This protein binds this small molecule.
Small molecule (SMILES): Cc1cc(CCCOc2c(C)cc(-c3noc(C(F)(F)F)n3)cc2C)on1

Sequence of chain 17.A:
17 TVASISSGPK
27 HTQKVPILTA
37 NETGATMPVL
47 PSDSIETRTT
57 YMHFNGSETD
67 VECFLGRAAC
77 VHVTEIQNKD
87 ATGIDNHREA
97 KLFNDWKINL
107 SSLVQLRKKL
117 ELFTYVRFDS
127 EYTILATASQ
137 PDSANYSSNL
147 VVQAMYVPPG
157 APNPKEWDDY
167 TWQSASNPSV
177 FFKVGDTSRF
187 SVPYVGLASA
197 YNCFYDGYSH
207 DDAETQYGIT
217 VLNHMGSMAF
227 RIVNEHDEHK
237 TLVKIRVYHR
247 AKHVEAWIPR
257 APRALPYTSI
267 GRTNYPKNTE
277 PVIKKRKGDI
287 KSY

Sequence of chain 17.C:
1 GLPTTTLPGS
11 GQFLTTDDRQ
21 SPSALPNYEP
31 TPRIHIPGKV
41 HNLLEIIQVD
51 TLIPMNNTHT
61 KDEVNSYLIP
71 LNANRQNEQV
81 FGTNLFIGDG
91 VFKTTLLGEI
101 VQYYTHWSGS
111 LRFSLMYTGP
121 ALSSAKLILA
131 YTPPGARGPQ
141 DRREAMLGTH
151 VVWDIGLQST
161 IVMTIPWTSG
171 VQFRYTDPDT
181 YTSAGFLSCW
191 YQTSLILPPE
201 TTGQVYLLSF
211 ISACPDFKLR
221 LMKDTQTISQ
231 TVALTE

Binding-site contacts:
Ligand atom CM4 contacts residue PHE186 of chain 17.A at 3.5 Å (hydrophobic).
Ligand atom F3 contacts residue TYR152 of chain 17.A at 3.6 Å.
Ligand atom C3B contacts residue MET224 of chain 17.A at 3.6 Å (hydrophobic).
Ligand atom C3C contacts residue TYR128 of chain 17.A at 3.1 Å (hydrophobic).
Ligand atom C4 contacts residue LEU106 of chain 17.A at 3.3 Å (hydrophobic).
Ligand atom O1A contacts residue PHE186 of chain 17.A at 3.4 Å.
Ligand atom F2 contacts residue PHE186 of chain 17.A at 3.1 Å.
Ligand atom C4 contacts residue TYR197 of chain 17.A at 3.7 Å (hydrophobic).
Ligand atom CM3 contacts residue ASN219 of chain 17.A at 3.5 Å.
Ligand atom C2C contacts residue TYR128 of chain 17.A at 3.2 Å (hydrophobic).
Ligand atom CM4 contacts residue ALA150 of chain 17.A at 3.7 Å (hydrophobic).
Ligand atom F3 contacts residue SER175 of chain 17.A at 2.8 Å.
Ligand atom O1 contacts residue MET221 of chain 17.A at 3.7 Å.
Ligand atom C1C contacts residue TYR197 of chain 17.A at 3.7 Å (hydrophobic).
Ligand atom C1C contacts residue TYR128 of chain 17.A at 3.3 Å (hydrophobic).
Ligand atom C2A contacts residue PHE186 of chain 17.A at 3.3 Å (hydrophobic).
Ligand atom N3A contacts residue TYR152 of chain 17.A at 3.5 Å.
Ligand atom CM6 contacts residue VAL191 of chain 17.A at 3.7 Å (hydrophobic).
Ligand atom N3A contacts residue PHE186 of chain 17.A at 3.1 Å.
Ligand atom O1A contacts residue PRO174 of chain 17.A at 3.4 Å.
Ligand atom O1A contacts residue ALA24 of chain 17.C at 3.4 Å.
Ligand atom N1A contacts residue PHE186 of chain 17.A at 3.5 Å.
Ligand atom F1 contacts residue PHE186 of chain 17.A at 3.3 Å.
Ligand atom F3 contacts residue PRO174 of chain 17.A at 3.1 Å.
Ligand atom CM2 contacts residue TYR128 of chain 17.A at 3.4 Å (hydrophobic).
Ligand atom C6B contacts residue TYR152 of chain 17.A at 3.6 Å (hydrophobic).
Ligand atom CM4 contacts residue VAL176 of chain 17.A at 3.7 Å (hydrophobic).
Ligand atom C3A contacts residue PHE186 of chain 17.A at 3.1 Å (hydrophobic).
Ligand atom C5B contacts residue TYR152 of chain 17.A at 3.4 Å (hydrophobic).
Ligand atom F3 contacts residue ALA150 of chain 17.A at 3.0 Å.
Ligand atom F2 contacts residue VAL176 of chain 17.A at 2.7 Å.
Ligand atom C4B contacts residue TYR152 of chain 17.A at 3.6 Å (hydrophobic).
Ligand atom F3 contacts residue VAL176 of chain 17.A at 3.6 Å.
Ligand atom C3 contacts residue LEU106 of chain 17.A at 3.4 Å (hydrophobic).
Ligand atom C2A contacts residue TYR152 of chain 17.A at 3.5 Å (hydrophobic).
Ligand atom N1A contacts residue ALA24 of chain 17.C at 3.3 Å.
Ligand atom CM2 contacts residue MET224 of chain 17.A at 3.5 Å (hydrophobic).
Ligand atom N1A contacts residue PRO174 of chain 17.A at 3.5 Å.
Ligand atom CM6 contacts residue TYR152 of chain 17.A at 3.4 Å (hydrophobic).
Ligand atom F1 contacts residue MET224 of chain 17.A at 3.7 Å.

Sequence of chain 18.C:
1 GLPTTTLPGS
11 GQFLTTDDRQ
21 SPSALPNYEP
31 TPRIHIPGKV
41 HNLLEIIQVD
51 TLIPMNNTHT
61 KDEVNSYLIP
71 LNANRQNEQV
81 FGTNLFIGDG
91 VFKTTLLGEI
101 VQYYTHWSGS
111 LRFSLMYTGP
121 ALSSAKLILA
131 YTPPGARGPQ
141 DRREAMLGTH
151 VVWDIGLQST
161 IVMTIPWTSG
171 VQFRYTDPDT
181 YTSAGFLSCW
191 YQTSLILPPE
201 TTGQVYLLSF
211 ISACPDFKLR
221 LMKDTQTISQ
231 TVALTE